Sequence of chain 1.D:
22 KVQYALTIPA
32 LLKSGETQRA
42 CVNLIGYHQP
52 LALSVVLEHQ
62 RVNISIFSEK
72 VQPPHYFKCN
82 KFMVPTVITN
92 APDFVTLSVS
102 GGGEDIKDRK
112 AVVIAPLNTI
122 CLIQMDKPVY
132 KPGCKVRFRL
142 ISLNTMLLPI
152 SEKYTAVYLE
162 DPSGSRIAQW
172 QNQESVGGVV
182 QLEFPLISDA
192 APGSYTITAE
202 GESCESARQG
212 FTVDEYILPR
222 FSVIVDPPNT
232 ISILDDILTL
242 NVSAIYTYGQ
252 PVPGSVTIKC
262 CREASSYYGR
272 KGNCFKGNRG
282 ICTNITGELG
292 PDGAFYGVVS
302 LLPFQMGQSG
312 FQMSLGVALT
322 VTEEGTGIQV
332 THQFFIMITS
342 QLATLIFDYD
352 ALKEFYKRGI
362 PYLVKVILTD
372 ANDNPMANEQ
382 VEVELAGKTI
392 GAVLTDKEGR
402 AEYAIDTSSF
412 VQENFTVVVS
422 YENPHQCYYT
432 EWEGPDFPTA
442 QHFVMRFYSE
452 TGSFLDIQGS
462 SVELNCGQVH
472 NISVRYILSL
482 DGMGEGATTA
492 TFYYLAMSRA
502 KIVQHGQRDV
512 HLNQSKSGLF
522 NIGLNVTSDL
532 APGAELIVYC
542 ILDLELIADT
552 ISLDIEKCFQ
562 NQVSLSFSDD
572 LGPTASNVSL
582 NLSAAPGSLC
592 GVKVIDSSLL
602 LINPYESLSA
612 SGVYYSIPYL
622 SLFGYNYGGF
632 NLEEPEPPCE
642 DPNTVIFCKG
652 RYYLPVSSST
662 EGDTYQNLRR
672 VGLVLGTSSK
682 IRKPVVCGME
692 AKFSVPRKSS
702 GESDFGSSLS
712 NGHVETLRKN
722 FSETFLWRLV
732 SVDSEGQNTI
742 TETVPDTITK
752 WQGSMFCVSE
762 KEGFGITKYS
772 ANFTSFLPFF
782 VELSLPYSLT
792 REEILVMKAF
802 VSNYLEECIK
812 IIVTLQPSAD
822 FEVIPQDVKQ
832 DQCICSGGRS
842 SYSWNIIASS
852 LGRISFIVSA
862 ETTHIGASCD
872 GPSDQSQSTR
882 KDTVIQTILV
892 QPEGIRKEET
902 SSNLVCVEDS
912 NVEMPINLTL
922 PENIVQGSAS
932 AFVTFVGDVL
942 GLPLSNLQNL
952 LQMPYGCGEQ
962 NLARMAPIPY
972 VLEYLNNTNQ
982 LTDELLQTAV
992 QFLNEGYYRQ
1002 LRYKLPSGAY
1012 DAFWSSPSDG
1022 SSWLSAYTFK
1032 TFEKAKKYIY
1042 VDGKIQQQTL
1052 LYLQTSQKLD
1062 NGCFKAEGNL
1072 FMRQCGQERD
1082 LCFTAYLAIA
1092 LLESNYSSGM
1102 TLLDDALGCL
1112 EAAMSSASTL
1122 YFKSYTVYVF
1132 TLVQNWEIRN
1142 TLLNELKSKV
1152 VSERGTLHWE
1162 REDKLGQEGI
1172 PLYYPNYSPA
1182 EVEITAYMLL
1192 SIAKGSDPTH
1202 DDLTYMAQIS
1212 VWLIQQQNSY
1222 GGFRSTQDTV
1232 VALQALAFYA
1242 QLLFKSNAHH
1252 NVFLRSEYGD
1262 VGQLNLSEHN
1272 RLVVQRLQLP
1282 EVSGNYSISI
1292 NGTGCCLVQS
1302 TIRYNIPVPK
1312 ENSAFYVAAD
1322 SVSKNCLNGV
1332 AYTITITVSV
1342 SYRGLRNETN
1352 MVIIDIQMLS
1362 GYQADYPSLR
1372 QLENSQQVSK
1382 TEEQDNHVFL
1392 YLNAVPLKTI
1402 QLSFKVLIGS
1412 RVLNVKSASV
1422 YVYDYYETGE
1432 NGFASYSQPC

Binding-site contacts:
Ligand atom N2 contacts residue THR920 of chain 1.D at 3.0 Å (h-bond).
Ligand atom C3 contacts residue ASN918 of chain 1.D at 3.8 Å.
Ligand atom C7 contacts residue THR920 of chain 1.D at 3.7 Å.
Ligand atom C2 contacts residue THR920 of chain 1.D at 3.8 Å.
Ligand atom C8 contacts residue THR920 of chain 1.D at 3.7 Å.
Ligand atom C8 contacts residue ASN918 of chain 1.D at 4.0 Å.
Ligand atom O5 contacts residue ASN918 of chain 1.D at 2.4 Å (h-bond).
Ligand atom O7 contacts residue ASN918 of chain 1.D at 3.7 Å.
Ligand atom C7 contacts residue ASN918 of chain 1.D at 3.5 Å.
Ligand atom C3 contacts residue THR920 of chain 1.D at 4.0 Å.
Ligand atom N2 contacts residue ASN918 of chain 1.D at 2.9 Å (h-bond).
Ligand atom C5 contacts residue ASN918 of chain 1.D at 3.7 Å.
Ligand atom C4 contacts residue ASN918 of chain 1.D at 4.3 Å.
Ligand atom O3 contacts residue THR920 of chain 1.D at 3.1 Å (h-bond).
Ligand atom C1 contacts residue ASN918 of chain 1.D at 1.4 Å.
Ligand atom C2 contacts residue ASN918 of chain 1.D at 2.5 Å.

This protein binds this small molecule.
Small molecule (SMILES): CC(=O)N[C@@H]1[C@@H](O)[C@H](O)[C@@H](CO)O[C@H]1O